This small molecule binds to this protein.
Small molecule (SMILES): CC(=O)N[C@@H]1[C@@H](O)[C@H](O)[C@@H](CO)O[C@H]1O

Sequence of chain 1.A:
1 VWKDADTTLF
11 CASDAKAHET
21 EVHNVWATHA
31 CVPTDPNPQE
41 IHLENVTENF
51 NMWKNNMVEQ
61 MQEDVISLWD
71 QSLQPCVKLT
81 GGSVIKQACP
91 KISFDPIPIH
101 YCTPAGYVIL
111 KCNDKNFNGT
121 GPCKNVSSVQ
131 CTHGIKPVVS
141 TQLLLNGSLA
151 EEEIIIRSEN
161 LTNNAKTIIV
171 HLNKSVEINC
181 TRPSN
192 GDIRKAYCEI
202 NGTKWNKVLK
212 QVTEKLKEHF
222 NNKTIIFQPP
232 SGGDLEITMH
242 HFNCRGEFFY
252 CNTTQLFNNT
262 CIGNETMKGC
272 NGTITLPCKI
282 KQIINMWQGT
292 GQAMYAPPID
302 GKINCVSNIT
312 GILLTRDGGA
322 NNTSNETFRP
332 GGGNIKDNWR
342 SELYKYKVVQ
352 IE

Binding-site contacts:
Ligand atom C4 contacts residue ASN202 of chain 1.A at 4.1 Å.
Ligand atom O7 contacts residue ASN202 of chain 1.A at 3.5 Å (h-bond).
Ligand atom C7 contacts residue ASN202 of chain 1.A at 3.5 Å.
Ligand atom C5 contacts residue ASN202 of chain 1.A at 3.6 Å.
Ligand atom C3 contacts residue ASN202 of chain 1.A at 3.7 Å.
Ligand atom C1 contacts residue THR204 of chain 1.A at 4.4 Å.
Ligand atom N2 contacts residue ASN202 of chain 1.A at 2.9 Å (h-bond).
Ligand atom C1 contacts residue ASN202 of chain 1.A at 1.4 Å.
Ligand atom O5 contacts residue LYS205 of chain 1.A at 3.9 Å.
Ligand atom O7 contacts residue THR274 of chain 1.A at 4.5 Å.
Ligand atom C1 contacts residue LYS205 of chain 1.A at 4.3 Å.
Ligand atom C8 contacts residue THR274 of chain 1.A at 3.7 Å.
Ligand atom C7 contacts residue THR274 of chain 1.A at 4.3 Å.
Ligand atom C2 contacts residue ASN202 of chain 1.A at 2.3 Å.
Ligand atom O5 contacts residue ASN202 of chain 1.A at 2.4 Å (h-bond).